A small-molecule ligand and the protein it binds are described below.
Small molecule (SMILES): CC(=O)/C=C/C1=C(C)CCCC1(C)C

Binding-site contacts:
Ligand atom C2 contacts residue PHE284 of chain 1.B at 4.2 Å (hydrophobic).
Ligand atom C2 contacts residue GLY285 of chain 1.B at 4.1 Å.
Ligand atom C5 contacts residue GLY285 of chain 1.B at 3.9 Å.
Ligand atom O1 contacts residue PHE288 of chain 1.B at 3.8 Å.
Ligand atom C7 contacts residue PHE288 of chain 1.B at 4.4 Å (hydrophobic).
Ligand atom C2 contacts residue HTG1 of chain 1.FA at 4.3 Å.
Ligand atom O1 contacts residue ILE291 of chain 1.B at 4.5 Å.
Ligand atom C9 contacts residue PHE288 of chain 1.B at 4.1 Å (hydrophobic).
Ligand atom C3 contacts residue ASP283 of chain 1.B at 3.8 Å.
Ligand atom C18 contacts residue ILE287 of chain 1.B at 3.4 Å (hydrophobic).
Ligand atom O1 contacts residue ILE287 of chain 1.B at 3.7 Å.
Ligand atom C6 contacts residue GLY285 of chain 1.B at 4.5 Å.
Ligand atom C9 contacts residue ILE287 of chain 1.B at 4.4 Å (hydrophobic).
Ligand atom C4 contacts residue GLY285 of chain 1.B at 2.9 Å.
Ligand atom C3 contacts residue PHE284 of chain 1.B at 3.6 Å (hydrophobic).
Ligand atom C17 contacts residue HTG1 of chain 1.FA at 4.1 Å.
Ligand atom C16 contacts residue PHE284 of chain 1.B at 4.1 Å (hydrophobic).
Ligand atom C8 contacts residue ILE287 of chain 1.B at 4.0 Å (hydrophobic).
Ligand atom C5 contacts residue PHE288 of chain 1.B at 4.3 Å (hydrophobic).
Ligand atom C4 contacts residue PHE284 of chain 1.B at 4.0 Å (hydrophobic).
Ligand atom C1 contacts residue HTG1 of chain 1.FA at 4.1 Å.
Ligand atom C16 contacts residue GLY285 of chain 1.B at 4.3 Å.
Ligand atom C1 contacts residue GLY285 of chain 1.B at 4.5 Å.
Ligand atom C16 contacts residue PHE288 of chain 1.B at 3.5 Å (hydrophobic).
Ligand atom C18 contacts residue PHE288 of chain 1.B at 3.8 Å (hydrophobic).
Ligand atom C18 contacts residue GLY285 of chain 1.B at 4.4 Å.
Ligand atom C16 contacts residue HTG1 of chain 1.FA at 3.1 Å.
Ligand atom C8 contacts residue PHE288 of chain 1.B at 3.4 Å (hydrophobic).
Ligand atom C6 contacts residue PHE288 of chain 1.B at 4.3 Å (hydrophobic).
Ligand atom C3 contacts residue GLY285 of chain 1.B at 3.0 Å.
Ligand atom C2 contacts residue ASP283 of chain 1.B at 3.9 Å.

Sequence of chain 1.B:
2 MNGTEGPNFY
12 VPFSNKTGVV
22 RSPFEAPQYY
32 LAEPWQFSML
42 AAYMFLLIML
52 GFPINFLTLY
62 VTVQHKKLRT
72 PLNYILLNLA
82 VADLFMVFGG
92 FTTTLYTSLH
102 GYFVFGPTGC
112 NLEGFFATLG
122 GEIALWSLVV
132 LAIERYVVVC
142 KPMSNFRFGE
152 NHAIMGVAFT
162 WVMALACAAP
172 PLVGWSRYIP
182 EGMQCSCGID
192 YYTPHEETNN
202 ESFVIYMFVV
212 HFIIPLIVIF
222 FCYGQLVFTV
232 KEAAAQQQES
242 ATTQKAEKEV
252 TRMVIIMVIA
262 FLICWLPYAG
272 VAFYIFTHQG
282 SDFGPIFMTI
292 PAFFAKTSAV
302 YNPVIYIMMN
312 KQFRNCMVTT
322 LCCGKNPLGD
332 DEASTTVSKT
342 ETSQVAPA